Binding-site contacts:
Ligand atom C3 contacts residue LYS165 of chain 1.A at 2.5 Å.
Ligand atom C1 contacts residue TYR137 of chain 1.A at 3.5 Å (hydrophobic).
Ligand atom C2 contacts residue ILE206 of chain 1.A at 3.9 Å (hydrophobic).
Ligand atom O4 contacts residue LYS165 of chain 1.A at 2.9 Å (salt-bridge).
Ligand atom O2 contacts residue THR48 of chain 1.A at 4.1 Å.
Ligand atom C3 contacts residue ILE206 of chain 1.A at 3.8 Å (hydrophobic).
Ligand atom O1 contacts residue TYR137 of chain 1.A at 4.4 Å.
Ligand atom O2 contacts residue LYS165 of chain 1.A at 2.9 Å (salt-bridge).
Ligand atom O2 contacts residue TYR43 of chain 1.A at 3.0 Å.
Ligand atom C1 contacts residue LYS165 of chain 1.A at 2.3 Å.
Ligand atom C1 contacts residue TYR43 of chain 1.A at 3.4 Å (hydrophobic).
Ligand atom C2 contacts residue ALA11 of chain 1.A at 4.1 Å (hydrophobic).
Ligand atom C2 contacts residue LYS165 of chain 1.A at 1.5 Å.
Ligand atom O1 contacts residue LYS165 of chain 1.A at 3.5 Å (salt-bridge).
Ligand atom O1 contacts residue THR48 of chain 1.A at 3.1 Å (h-bond).
Ligand atom C3 contacts residue THR167 of chain 1.A at 4.0 Å.
Ligand atom O1 contacts residue SER47 of chain 1.A at 3.6 Å.
Ligand atom C2 contacts residue TYR137 of chain 1.A at 3.8 Å (hydrophobic).
Ligand atom C1 contacts residue ALA11 of chain 1.A at 4.1 Å (hydrophobic).
Ligand atom O4 contacts residue THR167 of chain 1.A at 3.7 Å.
Ligand atom O1 contacts residue TYR43 of chain 1.A at 4.1 Å.
Ligand atom C2 contacts residue TYR43 of chain 1.A at 3.8 Å (hydrophobic).
Ligand atom C1 contacts residue GLY46 of chain 1.A at 4.4 Å.
Ligand atom C3 contacts residue TYR137 of chain 1.A at 4.0 Å (hydrophobic).
Ligand atom O1 contacts residue GLY46 of chain 1.A at 4.2 Å.
Ligand atom O2 contacts residue TYR137 of chain 1.A at 3.4 Å (h-bond).
Ligand atom O2 contacts residue SER47 of chain 1.A at 2.9 Å (h-bond).
Ligand atom O4 contacts residue ILE139 of chain 1.A at 4.3 Å.
Ligand atom C1 contacts residue SER47 of chain 1.A at 3.8 Å.
Ligand atom C1 contacts residue THR48 of chain 1.A at 4.2 Å.
Ligand atom O1 contacts residue ALA11 of chain 1.A at 3.4 Å.
Ligand atom O4 contacts residue TYR137 of chain 1.A at 3.1 Å (h-bond).
Ligand atom C3 contacts residue GLY189 of chain 1.A at 4.4 Å.
Ligand atom O2 contacts residue GLY46 of chain 1.A at 3.3 Å.

The small molecule below binds the protein below.
Small molecule (SMILES): O=C(O)C(=O)CO

Sequence of chain 1.A:
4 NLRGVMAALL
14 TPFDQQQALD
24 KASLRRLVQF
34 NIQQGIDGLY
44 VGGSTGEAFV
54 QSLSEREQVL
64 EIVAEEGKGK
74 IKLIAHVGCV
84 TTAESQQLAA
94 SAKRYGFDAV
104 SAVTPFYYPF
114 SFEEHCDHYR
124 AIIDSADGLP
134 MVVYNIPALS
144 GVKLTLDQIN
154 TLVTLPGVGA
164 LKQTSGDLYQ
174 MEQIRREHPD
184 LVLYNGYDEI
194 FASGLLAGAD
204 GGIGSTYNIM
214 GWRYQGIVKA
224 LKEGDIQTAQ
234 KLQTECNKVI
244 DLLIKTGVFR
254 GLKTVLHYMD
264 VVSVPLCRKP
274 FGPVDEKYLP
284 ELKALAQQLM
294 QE